Binding-site contacts:
Ligand atom C8 contacts residue ASN59 of chain 1.A at 4.5 Å.
Ligand atom O5 contacts residue ASN59 of chain 1.A at 2.4 Å (h-bond).
Ligand atom C5 contacts residue PGE1 of chain 1.S at 4.1 Å.
Ligand atom N2 contacts residue ASN59 of chain 1.A at 3.0 Å (h-bond).
Ligand atom C5 contacts residue ASN59 of chain 1.A at 3.7 Å.
Ligand atom C6 contacts residue THR62 of chain 1.A at 3.7 Å.
Ligand atom O6 contacts residue PGE1 of chain 1.S at 3.8 Å.
Ligand atom O5 contacts residue PGE1 of chain 1.S at 4.4 Å.
Ligand atom C3 contacts residue ASN59 of chain 1.A at 3.9 Å.
Ligand atom O5 contacts residue PGE1 of chain 1.S at 3.8 Å.
Ligand atom C6 contacts residue PGE1 of chain 1.S at 4.5 Å.
Ligand atom C1 contacts residue PGE1 of chain 1.S at 4.2 Å.
Ligand atom O6 contacts residue THR62 of chain 1.A at 3.9 Å.
Ligand atom C7 contacts residue ASN59 of chain 1.A at 3.3 Å.
Ligand atom O7 contacts residue ASN59 of chain 1.A at 3.1 Å (h-bond).
Ligand atom C4 contacts residue ASN59 of chain 1.A at 4.3 Å.
Ligand atom C1 contacts residue SER61 of chain 1.A at 3.4 Å.
Ligand atom C1 contacts residue ASN59 of chain 1.A at 1.5 Å.
Ligand atom O7 contacts residue PGE1 of chain 1.S at 3.3 Å (h-bond).
Ligand atom O6 contacts residue SER61 of chain 1.A at 4.4 Å.
Ligand atom C2 contacts residue ASN59 of chain 1.A at 2.6 Å.
Ligand atom C7 contacts residue PGE1 of chain 1.S at 4.4 Å.
Ligand atom C5 contacts residue SER61 of chain 1.A at 3.4 Å.
Ligand atom O5 contacts residue SER61 of chain 1.A at 3.2 Å (h-bond).
Ligand atom C6 contacts residue SER61 of chain 1.A at 4.0 Å.

This protein binds this small molecule.
Small molecule (SMILES): CC(=O)N[C@H]1CO[C@H](CO[C@@H]2O[C@@H](C)[C@@H](O)[C@@H](O)[C@@H]2O)[C@@H](O)[C@@H]1O

Sequence of chain 1.A:
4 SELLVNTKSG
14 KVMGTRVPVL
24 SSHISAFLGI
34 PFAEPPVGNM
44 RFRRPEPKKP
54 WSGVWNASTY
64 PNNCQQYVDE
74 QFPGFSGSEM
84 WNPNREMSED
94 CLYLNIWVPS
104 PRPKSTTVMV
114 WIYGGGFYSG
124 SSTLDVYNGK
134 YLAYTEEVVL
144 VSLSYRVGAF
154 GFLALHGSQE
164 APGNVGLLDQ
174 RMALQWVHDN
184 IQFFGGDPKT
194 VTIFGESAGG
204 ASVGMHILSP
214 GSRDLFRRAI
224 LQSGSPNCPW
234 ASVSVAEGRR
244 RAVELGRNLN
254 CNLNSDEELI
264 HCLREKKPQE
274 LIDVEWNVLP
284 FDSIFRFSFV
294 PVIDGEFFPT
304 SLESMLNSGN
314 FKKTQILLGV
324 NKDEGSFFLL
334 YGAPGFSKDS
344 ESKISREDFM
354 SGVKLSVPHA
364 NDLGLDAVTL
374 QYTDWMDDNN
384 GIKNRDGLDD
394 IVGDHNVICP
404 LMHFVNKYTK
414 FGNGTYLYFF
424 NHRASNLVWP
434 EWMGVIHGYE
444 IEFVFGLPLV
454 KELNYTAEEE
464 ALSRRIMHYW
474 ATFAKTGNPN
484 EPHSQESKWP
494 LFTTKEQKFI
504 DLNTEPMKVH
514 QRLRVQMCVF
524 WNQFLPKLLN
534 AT